A protein and the small-molecule ligand that binds it are described below.
Small molecule (SMILES): CCC(=O)NCCNc1c(NCc2ccc(Nc3ncc(Cl)c(Nc4ccccc4C(=O)NC)n3)cc2)c(=O)c1=O

Sequence of chain 1.A:
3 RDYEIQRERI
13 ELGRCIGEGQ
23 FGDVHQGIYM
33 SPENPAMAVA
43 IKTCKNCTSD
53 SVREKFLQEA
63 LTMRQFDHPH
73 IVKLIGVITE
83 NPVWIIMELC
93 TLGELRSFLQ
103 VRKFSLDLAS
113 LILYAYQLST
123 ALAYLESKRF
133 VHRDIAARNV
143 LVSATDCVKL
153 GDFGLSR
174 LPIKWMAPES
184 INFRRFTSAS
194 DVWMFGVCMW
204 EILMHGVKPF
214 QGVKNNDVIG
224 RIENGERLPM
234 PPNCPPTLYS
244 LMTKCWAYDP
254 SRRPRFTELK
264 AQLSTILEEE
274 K

Binding-site contacts:
Ligand atom CAM contacts residue CYS92 of chain 1.A at 3.7 Å (hydrophobic).
Ligand atom CAL contacts residue GLY95 of chain 1.A at 3.7 Å.
Ligand atom CBB contacts residue GLY19 of chain 1.A at 3.6 Å.
Ligand atom NAV contacts residue CYS17 of chain 1.A at 3.7 Å.
Ligand atom CBG contacts residue GLU96 of chain 1.A at 3.6 Å.
Ligand atom CAX contacts residue ILE18 of chain 1.A at 3.6 Å (hydrophobic).
Ligand atom CBB contacts residue ILE18 of chain 1.A at 3.6 Å (hydrophobic).
Ligand atom CBF contacts residue LEU157 of chain 1.A at 3.7 Å (hydrophobic).
Ligand atom CAH contacts residue CYS92 of chain 1.A at 3.6 Å (hydrophobic).
Ligand atom OBL contacts residue LEU157 of chain 1.A at 3.5 Å.
Ligand atom CAQ contacts residue CYS17 of chain 1.A at 3.6 Å (hydrophobic).
Ligand atom N1 contacts residue LEU91 of chain 1.A at 3.5 Å.
Ligand atom OAU contacts residue ARG16 of chain 1.A at 3.4 Å.
Ligand atom N1 contacts residue CYS92 of chain 1.A at 3.0 Å (h-bond).
Ligand atom NAO contacts residue ILE18 of chain 1.A at 3.2 Å (h-bond).
Ligand atom C4 contacts residue LEU143 of chain 1.A at 3.5 Å (hydrophobic).
Ligand atom C2 contacts residue CYS92 of chain 1.A at 3.7 Å (hydrophobic).
Ligand atom CBA contacts residue CYS17 of chain 1.A at 3.1 Å (hydrophobic).
Ligand atom NAY contacts residue ILE18 of chain 1.A at 3.5 Å.
Ligand atom NAG contacts residue LEU91 of chain 1.A at 3.7 Å.
Ligand atom C6 contacts residue GLU90 of chain 1.A at 3.1 Å.
Ligand atom OBL contacts residue ASP154 of chain 1.A at 3.0 Å (salt-bridge).
Ligand atom CBB contacts residue CYS17 of chain 1.A at 1.8 Å (hydrophobic).
Ligand atom NAY contacts residue GLY19 of chain 1.A at 3.6 Å (h-bond).
Ligand atom CAR contacts residue CYS17 of chain 1.A at 3.6 Å (hydrophobic).
Ligand atom CBN contacts residue ASN141 of chain 1.A at 3.7 Å.
Ligand atom CBI contacts residue ILE18 of chain 1.A at 3.6 Å (hydrophobic).
Ligand atom CAQ contacts residue ILE18 of chain 1.A at 3.7 Å (hydrophobic).
Ligand atom CBK contacts residue LEU157 of chain 1.A at 3.6 Å (hydrophobic).
Ligand atom C6 contacts residue CYS92 of chain 1.A at 3.6 Å (hydrophobic).
Ligand atom CAH contacts residue GLY95 of chain 1.A at 3.6 Å.
Ligand atom NAG contacts residue CYS92 of chain 1.A at 2.9 Å (h-bond).
Ligand atom CAP contacts residue ILE18 of chain 1.A at 3.7 Å (hydrophobic).
Ligand atom OAU contacts residue CYS17 of chain 1.A at 3.8 Å.
Ligand atom CBN contacts residue SER158 of chain 1.A at 3.5 Å.
Ligand atom CBN contacts residue ASP154 of chain 1.A at 3.6 Å.
Ligand atom CAM contacts residue GLY95 of chain 1.A at 3.5 Å.
Ligand atom C5 contacts residue LEU143 of chain 1.A at 3.4 Å (hydrophobic).
Ligand atom CBH contacts residue GLU96 of chain 1.A at 3.1 Å.
Ligand atom C6 contacts residue LEU143 of chain 1.A at 3.7 Å (hydrophobic).